This small molecule binds to this protein.
Small molecule (SMILES): CC(=O)N[C@@H]1[C@@H](O)[C@H](O)[C@@H](CO)O[C@H]1O

Sequence of chain 1.B:
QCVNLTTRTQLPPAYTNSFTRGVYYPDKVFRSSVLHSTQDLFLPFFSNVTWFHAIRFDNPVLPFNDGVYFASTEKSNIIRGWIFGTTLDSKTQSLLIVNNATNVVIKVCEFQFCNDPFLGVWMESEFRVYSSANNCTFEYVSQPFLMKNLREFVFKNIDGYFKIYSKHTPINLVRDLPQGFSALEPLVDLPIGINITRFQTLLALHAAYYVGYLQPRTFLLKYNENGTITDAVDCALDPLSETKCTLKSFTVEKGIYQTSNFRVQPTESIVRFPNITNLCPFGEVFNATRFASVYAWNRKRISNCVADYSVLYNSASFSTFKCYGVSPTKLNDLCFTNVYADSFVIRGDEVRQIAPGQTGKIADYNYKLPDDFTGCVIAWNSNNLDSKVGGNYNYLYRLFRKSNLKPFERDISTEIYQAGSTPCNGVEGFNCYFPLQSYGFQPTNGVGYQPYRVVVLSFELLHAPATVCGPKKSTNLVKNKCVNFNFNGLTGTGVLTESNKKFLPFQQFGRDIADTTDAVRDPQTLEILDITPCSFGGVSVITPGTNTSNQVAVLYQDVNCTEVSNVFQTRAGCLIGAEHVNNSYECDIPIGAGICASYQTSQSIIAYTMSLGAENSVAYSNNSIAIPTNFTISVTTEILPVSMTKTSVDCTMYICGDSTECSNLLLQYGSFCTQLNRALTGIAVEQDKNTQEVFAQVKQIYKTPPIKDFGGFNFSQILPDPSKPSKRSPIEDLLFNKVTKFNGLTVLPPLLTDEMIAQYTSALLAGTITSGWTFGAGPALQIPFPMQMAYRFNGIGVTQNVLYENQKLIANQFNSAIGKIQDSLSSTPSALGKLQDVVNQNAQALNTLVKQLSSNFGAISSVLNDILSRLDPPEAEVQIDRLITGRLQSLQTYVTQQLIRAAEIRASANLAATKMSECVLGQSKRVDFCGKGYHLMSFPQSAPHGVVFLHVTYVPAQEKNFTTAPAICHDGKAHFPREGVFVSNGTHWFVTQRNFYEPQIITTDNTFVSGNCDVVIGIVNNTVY

Binding-site contacts:
Ligand atom C3 contacts residue ASN125 of chain 1.B at 3.8 Å.
Ligand atom O7 contacts residue TRP152 of chain 1.B at 3.8 Å.
Ligand atom C8 contacts residue TRP152 of chain 1.B at 3.4 Å (hydrophobic).
Ligand atom C6 contacts residue VAL127 of chain 1.B at 3.7 Å (hydrophobic).
Ligand atom C2 contacts residue THR124 of chain 1.B at 3.5 Å.
Ligand atom C1 contacts residue ASN125 of chain 1.B at 4.2 Å.
Ligand atom C4 contacts residue ASN125 of chain 1.B at 4.3 Å.
Ligand atom C7 contacts residue MET153 of chain 1.B at 4.1 Å (hydrophobic).
Ligand atom C8 contacts residue THR124 of chain 1.B at 3.7 Å.
Ligand atom C5 contacts residue ASN125 of chain 1.B at 4.3 Å.
Ligand atom C7 contacts residue THR124 of chain 1.B at 3.6 Å.
Ligand atom O7 contacts residue ASN122 of chain 1.B at 4.1 Å.
Ligand atom C7 contacts residue TRP152 of chain 1.B at 4.0 Å (hydrophobic).
Ligand atom C6 contacts residue VAL171 of chain 1.B at 3.9 Å (hydrophobic).
Ligand atom O7 contacts residue MET153 of chain 1.B at 3.4 Å (h-bond).
Ligand atom C5 contacts residue ASN122 of chain 1.B at 3.6 Å.
Ligand atom C4 contacts residue ASN122 of chain 1.B at 4.3 Å.
Ligand atom C7 contacts residue ASN122 of chain 1.B at 3.7 Å.
Ligand atom N2 contacts residue THR124 of chain 1.B at 2.8 Å (h-bond).
Ligand atom C5 contacts residue VAL171 of chain 1.B at 4.0 Å (hydrophobic).
Ligand atom O5 contacts residue VAL127 of chain 1.B at 3.6 Å.
Ligand atom O4 contacts residue ASN125 of chain 1.B at 3.9 Å.
Ligand atom C1 contacts residue VAL127 of chain 1.B at 4.5 Å (hydrophobic).
Ligand atom C5 contacts residue VAL127 of chain 1.B at 3.9 Å (hydrophobic).
Ligand atom C1 contacts residue THR124 of chain 1.B at 4.0 Å.
Ligand atom C2 contacts residue MET153 of chain 1.B at 4.3 Å (hydrophobic).
Ligand atom C3 contacts residue ASN122 of chain 1.B at 3.8 Å.
Ligand atom O4 contacts residue VAL171 of chain 1.B at 4.2 Å.
Ligand atom O5 contacts residue ASN122 of chain 1.B at 2.4 Å (h-bond).
Ligand atom N2 contacts residue ASN122 of chain 1.B at 2.8 Å (h-bond).
Ligand atom C8 contacts residue ALA123 of chain 1.B at 4.0 Å (hydrophobic).
Ligand atom C3 contacts residue THR124 of chain 1.B at 3.3 Å.
Ligand atom C1 contacts residue ASN122 of chain 1.B at 1.4 Å.
Ligand atom C2 contacts residue ASN122 of chain 1.B at 2.5 Å.
Ligand atom O3 contacts residue THR124 of chain 1.B at 3.7 Å.
Ligand atom O6 contacts residue VAL127 of chain 1.B at 3.6 Å.